Binding-site contacts:
Ligand atom O7 contacts residue ASN53 of chain 1.A at 4.0 Å.
Ligand atom C1 contacts residue SER54 of chain 1.A at 3.6 Å.
Ligand atom C5 contacts residue VAL137 of chain 1.A at 4.3 Å (hydrophobic).
Ligand atom C7 contacts residue ARG102 of chain 1.A at 3.9 Å.
Ligand atom C5 contacts residue ASN53 of chain 1.A at 3.7 Å.
Ligand atom O6 contacts residue ALA103 of chain 1.A at 3.8 Å.
Ligand atom C3 contacts residue ASN53 of chain 1.A at 3.9 Å.
Ligand atom O5 contacts residue VAL137 of chain 1.A at 3.4 Å.
Ligand atom C3 contacts residue SER54 of chain 1.A at 3.3 Å.
Ligand atom C2 contacts residue ASN53 of chain 1.A at 2.6 Å.
Ligand atom C8 contacts residue PHE101 of chain 1.A at 4.3 Å (hydrophobic).
Ligand atom O7 contacts residue ARG102 of chain 1.A at 3.8 Å.
Ligand atom C7 contacts residue SER54 of chain 1.A at 4.0 Å.
Ligand atom N2 contacts residue PHE101 of chain 1.A at 3.3 Å (h-bond).
Ligand atom C4 contacts residue ASN53 of chain 1.A at 4.4 Å.
Ligand atom C7 contacts residue ASN53 of chain 1.A at 3.9 Å.
Ligand atom N2 contacts residue ASN53 of chain 1.A at 3.0 Å (h-bond).
Ligand atom C8 contacts residue ALA138 of chain 1.A at 3.9 Å (hydrophobic).
Ligand atom O7 contacts residue PHE101 of chain 1.A at 2.9 Å (h-bond).
Ligand atom O5 contacts residue ALA103 of chain 1.A at 4.3 Å.
Ligand atom O5 contacts residue ASN53 of chain 1.A at 2.4 Å (h-bond).
Ligand atom N2 contacts residue ARG102 of chain 1.A at 4.3 Å.
Ligand atom N2 contacts residue SER54 of chain 1.A at 3.0 Å (h-bond).
Ligand atom C2 contacts residue ARG102 of chain 1.A at 4.4 Å.
Ligand atom C6 contacts residue VAL137 of chain 1.A at 4.3 Å (hydrophobic).
Ligand atom C1 contacts residue ASN53 of chain 1.A at 1.5 Å.
Ligand atom O3 contacts residue SER54 of chain 1.A at 4.0 Å.
Ligand atom O5 contacts residue ALA138 of chain 1.A at 4.3 Å.
Ligand atom C7 contacts residue PHE101 of chain 1.A at 3.2 Å (hydrophobic).
Ligand atom C1 contacts residue PHE101 of chain 1.A at 3.9 Å (hydrophobic).
Ligand atom C6 contacts residue ALA138 of chain 1.A at 3.5 Å (hydrophobic).
Ligand atom C1 contacts residue VAL137 of chain 1.A at 4.0 Å (hydrophobic).
Ligand atom C1 contacts residue ALA103 of chain 1.A at 4.5 Å (hydrophobic).
Ligand atom C5 contacts residue ALA138 of chain 1.A at 3.8 Å (hydrophobic).
Ligand atom C2 contacts residue PHE101 of chain 1.A at 3.9 Å (hydrophobic).
Ligand atom C8 contacts residue ARG102 of chain 1.A at 3.2 Å.
Ligand atom C2 contacts residue SER54 of chain 1.A at 3.4 Å.

A protein and the small-molecule ligand that binds it are described below.
Small molecule (SMILES): CC(=O)N[C@H]1[C@H](O[C@H]2[C@H](O)[C@@H](NC(C)=O)CO[C@@H]2CO)O[C@H](CO)[C@@H](O)[C@@H]1O

Sequence of chain 1.A:
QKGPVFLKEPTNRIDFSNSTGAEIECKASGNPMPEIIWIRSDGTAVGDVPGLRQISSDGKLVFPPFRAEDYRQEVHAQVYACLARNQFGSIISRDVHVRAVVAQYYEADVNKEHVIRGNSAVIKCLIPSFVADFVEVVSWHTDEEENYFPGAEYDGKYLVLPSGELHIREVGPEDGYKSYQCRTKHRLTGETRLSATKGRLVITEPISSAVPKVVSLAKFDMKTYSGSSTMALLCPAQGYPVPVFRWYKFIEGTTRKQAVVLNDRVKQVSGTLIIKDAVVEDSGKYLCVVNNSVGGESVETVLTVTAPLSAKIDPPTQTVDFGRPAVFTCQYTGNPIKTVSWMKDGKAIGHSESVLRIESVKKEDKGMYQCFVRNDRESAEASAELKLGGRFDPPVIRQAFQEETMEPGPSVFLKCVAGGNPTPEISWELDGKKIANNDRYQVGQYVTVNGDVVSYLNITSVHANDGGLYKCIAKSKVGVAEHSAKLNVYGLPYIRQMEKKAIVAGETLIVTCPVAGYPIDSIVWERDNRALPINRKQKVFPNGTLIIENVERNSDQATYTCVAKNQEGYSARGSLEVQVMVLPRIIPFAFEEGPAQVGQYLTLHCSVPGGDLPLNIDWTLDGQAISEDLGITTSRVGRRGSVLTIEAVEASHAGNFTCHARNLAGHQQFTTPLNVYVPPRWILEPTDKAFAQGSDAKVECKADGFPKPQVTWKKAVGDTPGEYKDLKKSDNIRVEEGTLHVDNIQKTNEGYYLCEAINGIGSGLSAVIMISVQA